Sequence of chain 1.A:
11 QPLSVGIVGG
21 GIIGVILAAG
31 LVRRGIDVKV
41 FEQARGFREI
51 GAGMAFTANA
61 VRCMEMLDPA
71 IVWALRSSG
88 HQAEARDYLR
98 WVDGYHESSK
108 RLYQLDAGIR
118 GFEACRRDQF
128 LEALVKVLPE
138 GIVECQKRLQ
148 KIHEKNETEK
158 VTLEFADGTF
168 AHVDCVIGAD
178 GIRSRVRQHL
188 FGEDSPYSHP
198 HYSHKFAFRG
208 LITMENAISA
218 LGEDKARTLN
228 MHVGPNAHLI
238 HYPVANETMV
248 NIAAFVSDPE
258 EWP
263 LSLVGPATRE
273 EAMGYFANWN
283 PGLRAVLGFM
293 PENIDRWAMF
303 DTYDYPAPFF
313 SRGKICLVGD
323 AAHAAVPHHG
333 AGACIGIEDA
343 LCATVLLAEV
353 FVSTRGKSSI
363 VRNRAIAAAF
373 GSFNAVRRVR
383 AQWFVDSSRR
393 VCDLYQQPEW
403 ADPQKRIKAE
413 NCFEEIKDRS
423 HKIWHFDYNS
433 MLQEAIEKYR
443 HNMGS

This small molecule binds to this protein.
Small molecule (SMILES): Cc1cc(O)c(C)c(O)c1C=O

Sequence of chain 1.B:
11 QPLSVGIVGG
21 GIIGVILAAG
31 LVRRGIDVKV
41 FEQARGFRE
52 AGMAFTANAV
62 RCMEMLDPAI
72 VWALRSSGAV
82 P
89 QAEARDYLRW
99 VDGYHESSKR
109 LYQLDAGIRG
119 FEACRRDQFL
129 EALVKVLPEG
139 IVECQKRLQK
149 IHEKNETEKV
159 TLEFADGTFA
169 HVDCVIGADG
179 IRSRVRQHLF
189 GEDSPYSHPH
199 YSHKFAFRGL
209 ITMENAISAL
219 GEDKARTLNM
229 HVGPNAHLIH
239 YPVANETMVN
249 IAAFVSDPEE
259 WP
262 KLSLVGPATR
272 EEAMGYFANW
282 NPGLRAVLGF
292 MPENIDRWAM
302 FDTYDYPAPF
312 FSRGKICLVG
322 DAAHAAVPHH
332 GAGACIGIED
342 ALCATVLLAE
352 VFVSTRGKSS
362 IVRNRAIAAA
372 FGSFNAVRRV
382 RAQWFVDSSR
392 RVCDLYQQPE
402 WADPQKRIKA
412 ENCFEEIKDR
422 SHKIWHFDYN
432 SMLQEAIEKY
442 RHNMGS

Binding-site contacts:
Ligand atom C6 contacts residue GLU65 of chain 1.A at 3.5 Å.
Ligand atom O contacts residue LEU434 of chain 1.B at 4.3 Å.
Ligand atom C contacts residue LEU434 of chain 1.B at 4.0 Å (hydrophobic).
Ligand atom C1 contacts residue ARG62 of chain 1.A at 4.3 Å.
Ligand atom C4 contacts residue ILE438 of chain 1.B at 3.7 Å (hydrophobic).
Ligand atom O2 contacts residue VAL347 of chain 1.B at 4.2 Å.
Ligand atom C4 contacts residue LEU434 of chain 1.B at 4.0 Å (hydrophobic).
Ligand atom O contacts residue ARG62 of chain 1.A at 4.3 Å.
Ligand atom O contacts residue TYR430 of chain 1.A at 4.0 Å.
Ligand atom C8 contacts residue GLU65 of chain 1.A at 3.0 Å.
Ligand atom O2 contacts residue GLU65 of chain 1.A at 2.6 Å (salt-bridge).
Ligand atom C5 contacts residue VAL347 of chain 1.B at 4.1 Å (hydrophobic).
Ligand atom C contacts residue ARG62 of chain 1.A at 4.1 Å.
Ligand atom C7 contacts residue LEU434 of chain 1.B at 4.2 Å (hydrophobic).
Ligand atom C8 contacts residue MET66 of chain 1.B at 3.8 Å (hydrophobic).
Ligand atom C2 contacts residue GLN435 of chain 1.B at 4.4 Å.
Ligand atom C6 contacts residue VAL347 of chain 1.B at 4.2 Å (hydrophobic).
Ligand atom C7 contacts residue ARG62 of chain 1.A at 4.4 Å.
Ligand atom O1 contacts residue LEU434 of chain 1.B at 4.2 Å.
Ligand atom C1 contacts residue LEU434 of chain 1.B at 4.0 Å (hydrophobic).
Ligand atom C2 contacts residue LEU434 of chain 1.B at 4.1 Å (hydrophobic).
Ligand atom C7 contacts residue GLU65 of chain 1.A at 3.6 Å.
Ligand atom C contacts residue ASN431 of chain 1.B at 4.4 Å.
Ligand atom O contacts residue ASN431 of chain 1.B at 3.3 Å (h-bond).
Ligand atom O1 contacts residue ASN431 of chain 1.B at 3.2 Å (h-bond).
Ligand atom C3 contacts residue LEU434 of chain 1.B at 4.1 Å (hydrophobic).
Ligand atom O contacts residue MET66 of chain 1.B at 4.0 Å.
Ligand atom C4 contacts residue GLN435 of chain 1.B at 4.0 Å.
Ligand atom O1 contacts residue GLN435 of chain 1.B at 3.7 Å.
Ligand atom C8 contacts residue LEU434 of chain 1.B at 4.2 Å (hydrophobic).
Ligand atom C2 contacts residue ASN431 of chain 1.B at 3.7 Å.